Binding-site contacts:
Ligand atom C7 contacts residue ASN29 of chain 1.K at 3.8 Å.
Ligand atom C7 contacts residue ASP23 of chain 1.K at 3.0 Å.
Ligand atom C1 contacts residue ASN29 of chain 1.K at 1.4 Å.
Ligand atom C2 contacts residue ASN29 of chain 1.K at 2.2 Å.
Ligand atom N2 contacts residue ASP23 of chain 1.K at 4.0 Å.
Ligand atom O5 contacts residue ASN29 of chain 1.K at 2.3 Å (h-bond).
Ligand atom C3 contacts residue ASN29 of chain 1.K at 3.6 Å.
Ligand atom O7 contacts residue ASN29 of chain 1.K at 4.2 Å.
Ligand atom C5 contacts residue ASN29 of chain 1.K at 3.5 Å.
Ligand atom C8 contacts residue ASP23 of chain 1.K at 2.2 Å.
Ligand atom N2 contacts residue ASN29 of chain 1.K at 2.7 Å (h-bond).
Ligand atom O7 contacts residue LYS28 of chain 1.K at 3.7 Å.
Ligand atom C4 contacts residue ASN29 of chain 1.K at 4.0 Å.
Ligand atom O7 contacts residue ASP23 of chain 1.K at 3.3 Å (salt-bridge).

Sequence of chain 1.K:
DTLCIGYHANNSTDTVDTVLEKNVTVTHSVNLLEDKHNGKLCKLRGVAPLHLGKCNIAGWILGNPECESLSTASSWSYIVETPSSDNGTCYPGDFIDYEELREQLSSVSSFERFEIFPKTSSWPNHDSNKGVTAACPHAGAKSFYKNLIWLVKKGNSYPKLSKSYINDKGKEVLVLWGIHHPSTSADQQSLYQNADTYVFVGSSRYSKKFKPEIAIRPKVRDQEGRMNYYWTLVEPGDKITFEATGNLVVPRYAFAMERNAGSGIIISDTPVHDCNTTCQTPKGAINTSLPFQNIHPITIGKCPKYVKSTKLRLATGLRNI

The small molecule below binds the protein below.
Small molecule (SMILES): CC(=O)N[C@@H]1[C@@H](O)[C@H](O)[C@@H](CO)O[C@H]1O